This protein binds this small molecule.
Small molecule (SMILES): O=c1c2cc(O)c(O)cc2oc2cc(O)cc(O)c12

Sequence of chain 1.A:
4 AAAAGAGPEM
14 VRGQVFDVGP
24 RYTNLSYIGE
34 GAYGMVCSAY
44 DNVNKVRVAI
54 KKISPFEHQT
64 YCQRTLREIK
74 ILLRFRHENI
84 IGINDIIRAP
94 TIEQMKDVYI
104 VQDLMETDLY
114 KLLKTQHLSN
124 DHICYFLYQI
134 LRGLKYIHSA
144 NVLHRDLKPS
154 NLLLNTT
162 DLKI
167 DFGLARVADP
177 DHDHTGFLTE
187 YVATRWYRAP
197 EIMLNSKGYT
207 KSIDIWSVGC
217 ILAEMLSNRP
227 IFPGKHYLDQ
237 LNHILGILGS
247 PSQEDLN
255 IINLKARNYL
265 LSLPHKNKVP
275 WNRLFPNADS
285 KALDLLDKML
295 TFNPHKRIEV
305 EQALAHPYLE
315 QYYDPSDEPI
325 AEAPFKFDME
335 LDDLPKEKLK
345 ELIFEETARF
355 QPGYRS

Binding-site contacts:
Ligand atom C10 contacts residue LEU156 of chain 1.A at 4.1 Å (hydrophobic).
Ligand atom C13 contacts residue ALA52 of chain 1.A at 3.3 Å (hydrophobic).
Ligand atom C07 contacts residue CME166 of chain 1.A at 4.1 Å.
Ligand atom C15 contacts residue ALA52 of chain 1.A at 3.9 Å (hydrophobic).
Ligand atom C13 contacts residue LEU156 of chain 1.A at 4.2 Å (hydrophobic).
Ligand atom O14 contacts residue ALA52 of chain 1.A at 3.2 Å.
Ligand atom O12 contacts residue ASP106 of chain 1.A at 3.3 Å (salt-bridge).
Ligand atom C11 contacts residue LEU156 of chain 1.A at 3.9 Å (hydrophobic).
Ligand atom O12 contacts residue ILE84 of chain 1.A at 3.8 Å.
Ligand atom C18 contacts residue ILE31 of chain 1.A at 4.2 Å (hydrophobic).
Ligand atom O01 contacts residue GLY32 of chain 1.A at 3.6 Å.
Ligand atom C11 contacts residue GLN105 of chain 1.A at 3.5 Å.
Ligand atom O08 contacts residue CME166 of chain 1.A at 3.8 Å.
Ligand atom C06 contacts residue VAL39 of chain 1.A at 4.0 Å (hydrophobic).
Ligand atom C07 contacts residue VAL39 of chain 1.A at 4.2 Å (hydrophobic).
Ligand atom O05 contacts residue GLY34 of chain 1.A at 3.6 Å.
Ligand atom C10 contacts residue LYS54 of chain 1.A at 4.2 Å.
Ligand atom C19 contacts residue ILE31 of chain 1.A at 3.6 Å (hydrophobic).
Ligand atom C02 contacts residue GLY32 of chain 1.A at 4.2 Å.
Ligand atom C13 contacts residue MET108 of chain 1.A at 4.0 Å (hydrophobic).
Ligand atom O05 contacts residue VAL39 of chain 1.A at 3.9 Å.
Ligand atom O14 contacts residue LEU107 of chain 1.A at 3.4 Å.
Ligand atom C13 contacts residue ASP106 of chain 1.A at 3.5 Å.
Ligand atom C11 contacts residue ASP106 of chain 1.A at 3.9 Å.
Ligand atom C10 contacts residue GLN105 of chain 1.A at 3.4 Å.
Ligand atom O08 contacts residue VAL39 of chain 1.A at 4.2 Å.
Ligand atom O12 contacts residue GLN105 of chain 1.A at 2.8 Å (h-bond).
Ligand atom C19 contacts residue LYS114 of chain 1.A at 3.9 Å.
Ligand atom O01 contacts residue GLU33 of chain 1.A at 4.1 Å.
Ligand atom O14 contacts residue MET108 of chain 1.A at 2.9 Å (h-bond).
Ligand atom O14 contacts residue ASP106 of chain 1.A at 2.4 Å (salt-bridge).
Ligand atom O17 contacts residue ILE31 of chain 1.A at 4.1 Å.
Ligand atom O05 contacts residue CME166 of chain 1.A at 4.0 Å.
Ligand atom C03 contacts residue GLU33 of chain 1.A at 3.6 Å.
Ligand atom O12 contacts residue LEU156 of chain 1.A at 4.1 Å.
Ligand atom C04 contacts residue VAL39 of chain 1.A at 3.8 Å (hydrophobic).
Ligand atom O08 contacts residue LYS54 of chain 1.A at 3.7 Å.
Ligand atom C09 contacts residue VAL39 of chain 1.A at 4.2 Å (hydrophobic).
Ligand atom C11 contacts residue ALA52 of chain 1.A at 3.6 Å (hydrophobic).
Ligand atom O12 contacts residue ALA52 of chain 1.A at 3.9 Å.